This small molecule binds to this protein.
Small molecule (SMILES): OC[C@@H]1[C@@H](O)[C@H](O)[C@@H](O)c2nnnn21

Sequence of chain 1.C:
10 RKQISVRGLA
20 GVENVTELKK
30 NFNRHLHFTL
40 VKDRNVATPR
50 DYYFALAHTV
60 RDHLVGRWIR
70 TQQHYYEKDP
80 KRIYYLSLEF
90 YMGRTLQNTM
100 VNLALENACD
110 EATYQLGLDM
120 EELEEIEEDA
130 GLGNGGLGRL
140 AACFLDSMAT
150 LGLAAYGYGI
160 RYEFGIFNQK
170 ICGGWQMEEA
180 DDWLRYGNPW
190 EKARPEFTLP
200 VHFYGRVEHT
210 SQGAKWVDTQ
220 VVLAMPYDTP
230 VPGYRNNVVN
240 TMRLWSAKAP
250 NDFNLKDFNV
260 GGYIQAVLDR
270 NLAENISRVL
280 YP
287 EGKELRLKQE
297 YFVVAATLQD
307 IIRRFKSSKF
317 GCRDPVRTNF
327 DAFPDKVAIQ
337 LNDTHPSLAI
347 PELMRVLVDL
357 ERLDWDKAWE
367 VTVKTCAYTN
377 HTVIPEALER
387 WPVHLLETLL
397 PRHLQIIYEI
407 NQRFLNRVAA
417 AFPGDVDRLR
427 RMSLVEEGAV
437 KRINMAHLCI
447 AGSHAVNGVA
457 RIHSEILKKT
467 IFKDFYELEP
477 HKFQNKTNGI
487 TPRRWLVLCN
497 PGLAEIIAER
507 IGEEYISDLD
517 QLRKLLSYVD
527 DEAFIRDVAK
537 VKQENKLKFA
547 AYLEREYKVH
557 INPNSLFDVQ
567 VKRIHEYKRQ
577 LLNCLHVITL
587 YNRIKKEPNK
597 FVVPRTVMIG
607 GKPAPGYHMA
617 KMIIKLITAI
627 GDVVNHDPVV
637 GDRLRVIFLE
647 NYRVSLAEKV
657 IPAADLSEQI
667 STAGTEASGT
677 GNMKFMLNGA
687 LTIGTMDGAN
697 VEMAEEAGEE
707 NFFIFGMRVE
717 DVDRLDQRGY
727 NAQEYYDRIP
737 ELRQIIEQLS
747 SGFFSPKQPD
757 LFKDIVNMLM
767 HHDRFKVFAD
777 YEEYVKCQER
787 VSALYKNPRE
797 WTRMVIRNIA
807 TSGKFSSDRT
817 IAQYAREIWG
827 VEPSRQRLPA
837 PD

Binding-site contacts:
Ligand atom N17 contacts residue LEU136 of chain 1.C at 3.4 Å (h-bond).
Ligand atom O3 contacts residue ALA673 of chain 1.C at 3.5 Å (h-bond).
Ligand atom C5 contacts residue GLY135 of chain 1.C at 4.0 Å.
Ligand atom O2 contacts residue GLU672 of chain 1.C at 3.1 Å (salt-bridge).
Ligand atom O3 contacts residue GLU672 of chain 1.C at 2.8 Å (salt-bridge).
Ligand atom N17 contacts residue GLY135 of chain 1.C at 4.0 Å.
Ligand atom N1 contacts residue HIS377 of chain 1.C at 4.0 Å.
Ligand atom C6 contacts residue ASN484 of chain 1.C at 3.7 Å.
Ligand atom C2 contacts residue HIS377 of chain 1.C at 3.7 Å.
Ligand atom N18 contacts residue PO41 of chain 1.K at 4.0 Å.
Ligand atom N21 contacts residue PO41 of chain 1.K at 3.8 Å.
Ligand atom O4 contacts residue GLY675 of chain 1.C at 2.9 Å (h-bond).
Ligand atom N21 contacts residue HIS377 of chain 1.C at 3.5 Å (h-bond).
Ligand atom C6 contacts residue HIS377 of chain 1.C at 3.4 Å.
Ligand atom C4 contacts residue GLY675 of chain 1.C at 3.9 Å.
Ligand atom C1 contacts residue HIS377 of chain 1.C at 3.6 Å.
Ligand atom C6 contacts residue GLY135 of chain 1.C at 4.0 Å.
Ligand atom C3 contacts residue GLU672 of chain 1.C at 3.6 Å.
Ligand atom C3 contacts residue GLY675 of chain 1.C at 4.0 Å.
Ligand atom O6 contacts residue ASN484 of chain 1.C at 3.0 Å (h-bond).
Ligand atom O3 contacts residue GLY675 of chain 1.C at 3.0 Å (h-bond).
Ligand atom C2 contacts residue PO41 of chain 1.K at 3.6 Å.
Ligand atom O2 contacts residue PO41 of chain 1.K at 2.8 Å (h-bond).
Ligand atom N1 contacts residue LEU136 of chain 1.C at 4.0 Å.
Ligand atom O4 contacts residue ASN484 of chain 1.C at 3.5 Å (h-bond).
Ligand atom O4 contacts residue SER674 of chain 1.C at 3.7 Å.
Ligand atom C4 contacts residue PO41 of chain 1.K at 4.1 Å.
Ligand atom O6 contacts residue HIS377 of chain 1.C at 2.8 Å (h-bond).
Ligand atom O6 contacts residue VAL455 of chain 1.C at 3.4 Å.
Ligand atom N18 contacts residue LEU136 of chain 1.C at 4.1 Å.
Ligand atom C5 contacts residue PO41 of chain 1.K at 3.4 Å.
Ligand atom C3 contacts residue PO41 of chain 1.K at 3.6 Å.
Ligand atom N18 contacts residue HIS377 of chain 1.C at 3.5 Å.
Ligand atom O2 contacts residue TYR573 of chain 1.C at 2.9 Å (h-bond).
Ligand atom O3 contacts residue SER674 of chain 1.C at 3.3 Å (h-bond).
Ligand atom N17 contacts residue HIS377 of chain 1.C at 3.6 Å.
Ligand atom N1 contacts residue PO41 of chain 1.K at 3.1 Å (h-bond).
Ligand atom C2 contacts residue GLU672 of chain 1.C at 3.9 Å.
Ligand atom N17 contacts residue PO41 of chain 1.K at 3.6 Å (h-bond).
Ligand atom C1 contacts residue PO41 of chain 1.K at 3.2 Å.